Sequence of chain 1.P:
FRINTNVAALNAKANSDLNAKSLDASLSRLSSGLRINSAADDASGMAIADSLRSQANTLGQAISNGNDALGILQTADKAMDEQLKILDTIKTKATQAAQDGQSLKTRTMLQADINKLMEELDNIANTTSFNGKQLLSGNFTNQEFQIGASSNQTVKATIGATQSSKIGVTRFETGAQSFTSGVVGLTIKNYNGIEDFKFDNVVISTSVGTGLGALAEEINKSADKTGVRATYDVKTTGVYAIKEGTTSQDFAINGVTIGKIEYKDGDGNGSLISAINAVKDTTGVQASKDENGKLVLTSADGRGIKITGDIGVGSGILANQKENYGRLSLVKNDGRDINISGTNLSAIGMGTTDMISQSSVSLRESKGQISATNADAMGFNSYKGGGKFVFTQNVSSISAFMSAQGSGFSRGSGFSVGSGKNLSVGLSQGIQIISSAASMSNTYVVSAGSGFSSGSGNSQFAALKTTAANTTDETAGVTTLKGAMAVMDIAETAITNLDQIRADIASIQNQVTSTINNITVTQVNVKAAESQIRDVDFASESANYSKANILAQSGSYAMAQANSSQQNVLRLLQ

This small molecule binds to this protein.
Small molecule (SMILES): C[C@H](O)[C@H](N)[C@@H]1O[C@](O)(C(=O)O)C[C@H](O)[C@@H]1N

Binding-site contacts:
Ligand atom C5 contacts residue SER348 of chain 1.P at 4.2 Å.
Ligand atom C6 contacts residue THR182 of chain 1.P at 4.2 Å.
Ligand atom C4 contacts residue SER348 of chain 1.P at 3.8 Å.
Ligand atom C3 contacts residue ASN346 of chain 1.P at 3.1 Å.
Ligand atom C6 contacts residue SER348 of chain 1.P at 3.4 Å.
Ligand atom O1B contacts residue ALA349 of chain 1.P at 4.4 Å.
Ligand atom O4 contacts residue ASN346 of chain 1.P at 4.5 Å.
Ligand atom C4 contacts residue SER183 of chain 1.P at 3.6 Å.
Ligand atom O1B contacts residue SER348 of chain 1.P at 2.2 Å (h-bond).
Ligand atom O4 contacts residue SER183 of chain 1.P at 3.4 Å (h-bond).
Ligand atom O8 contacts residue THR182 of chain 1.P at 3.3 Å.
Ligand atom O6 contacts residue SER348 of chain 1.P at 2.2 Å (h-bond).
Ligand atom C4 contacts residue ASN346 of chain 1.P at 4.3 Å.
Ligand atom C3 contacts residue SER348 of chain 1.P at 2.8 Å.
Ligand atom C3 contacts residue SER183 of chain 1.P at 4.4 Å.
Ligand atom C1 contacts residue ASN346 of chain 1.P at 3.5 Å.
Ligand atom C4 contacts residue THR182 of chain 1.P at 4.4 Å.
Ligand atom O1B contacts residue ASN346 of chain 1.P at 2.7 Å (h-bond).
Ligand atom C2 contacts residue ALA349 of chain 1.P at 4.4 Å (hydrophobic).
Ligand atom C2 contacts residue SER348 of chain 1.P at 1.4 Å.
Ligand atom C2 contacts residue THR182 of chain 1.P at 4.5 Å.
Ligand atom C1 contacts residue SER348 of chain 1.P at 1.6 Å.
Ligand atom C8 contacts residue THR182 of chain 1.P at 4.4 Å.
Ligand atom O1B contacts residue LEU347 of chain 1.P at 3.5 Å (h-bond).
Ligand atom O8 contacts residue SER348 of chain 1.P at 4.1 Å.
Ligand atom O1A contacts residue SER348 of chain 1.P at 2.5 Å (h-bond).
Ligand atom C2 contacts residue ASN346 of chain 1.P at 3.7 Å.